Binding-site contacts:
Ligand atom C9 contacts residue LEU17 of chain 1.A at 3.6 Å (hydrophobic).
Ligand atom N16 contacts residue CYS91 of chain 1.A at 2.8 Å (h-bond).
Ligand atom C37 contacts residue LEU17 of chain 1.A at 3.7 Å (hydrophobic).
Ligand atom C4 contacts residue LEU17 of chain 1.A at 3.4 Å (hydrophobic).
Ligand atom C38 contacts residue CYS25 of chain 1.A at 3.6 Å (hydrophobic).
Ligand atom C31 contacts residue CYS25 of chain 1.A at 3.4 Å (hydrophobic).
Ligand atom C22 contacts residue CYS91 of chain 1.A at 3.6 Å (hydrophobic).
Ligand atom C12 contacts residue ARG15 of chain 1.A at 3.6 Å.
Ligand atom C22 contacts residue GLU89 of chain 1.A at 3.0 Å.
Ligand atom N2 contacts residue LEU17 of chain 1.A at 2.8 Å (h-bond).
Ligand atom C22 contacts residue ALA38 of chain 1.A at 3.6 Å (hydrophobic).
Ligand atom C32 contacts residue ALA38 of chain 1.A at 3.5 Å (hydrophobic).
Ligand atom C31 contacts residue LYS40 of chain 1.A at 3.6 Å.
Ligand atom O7 contacts residue ARG15 of chain 1.A at 2.6 Å (salt-bridge).
Ligand atom O7 contacts residue LYS94 of chain 1.A at 3.4 Å.
Ligand atom O11 contacts residue CYS91 of chain 1.A at 3.3 Å (h-bond).
Ligand atom C38 contacts residue LEU17 of chain 1.A at 3.6 Å (hydrophobic).
Ligand atom N23 contacts residue CYS91 of chain 1.A at 3.0 Å (h-bond).
Ligand atom C37 contacts residue CYS25 of chain 1.A at 3.6 Å (hydrophobic).
Ligand atom C25 contacts residue VAL72 of chain 1.A at 3.5 Å (hydrophobic).
Ligand atom C21 contacts residue PHE141 of chain 1.A at 3.6 Å (hydrophobic).
Ligand atom C5 contacts residue LEU17 of chain 1.A at 3.5 Å (hydrophobic).
Ligand atom N26 contacts residue LEU88 of chain 1.A at 3.5 Å.
Ligand atom C29 contacts residue PHE141 of chain 1.A at 3.5 Å (hydrophobic).
Ligand atom N27 contacts residue PHE141 of chain 1.A at 3.7 Å.
Ligand atom C20 contacts residue PHE141 of chain 1.A at 3.4 Å (hydrophobic).
Ligand atom C6 contacts residue ARG15 of chain 1.A at 3.3 Å.
Ligand atom C8 contacts residue LYS94 of chain 1.A at 3.5 Å.
Ligand atom N26 contacts residue VAL72 of chain 1.A at 3.4 Å.
Ligand atom C5 contacts residue LEU16 of chain 1.A at 3.3 Å (hydrophobic).
Ligand atom N33 contacts residue PHE141 of chain 1.A at 3.2 Å.
Ligand atom C34 contacts residue PHE141 of chain 1.A at 3.6 Å (hydrophobic).
Ligand atom C13 contacts residue CYS91 of chain 1.A at 3.6 Å (hydrophobic).
Ligand atom C3 contacts residue LEU17 of chain 1.A at 3.5 Å (hydrophobic).
Ligand atom C37 contacts residue GLY18 of chain 1.A at 3.5 Å.
Ligand atom C28 contacts residue PHE141 of chain 1.A at 3.5 Å (hydrophobic).
Ligand atom C9 contacts residue ARG15 of chain 1.A at 3.4 Å.
Ligand atom O11 contacts residue LEU90 of chain 1.A at 3.6 Å.
Ligand atom N27 contacts residue LEU88 of chain 1.A at 3.5 Å.
Ligand atom C18 contacts residue CYS91 of chain 1.A at 3.6 Å (hydrophobic).

This protein binds this small molecule.
Small molecule (SMILES): CC[C@@H]1C2NN=CN2c2cnc(Nc3ccc(C(=O)NC4CC4)cc3OC)nc2N1C1CCCC1

Sequence of chain 1.A:
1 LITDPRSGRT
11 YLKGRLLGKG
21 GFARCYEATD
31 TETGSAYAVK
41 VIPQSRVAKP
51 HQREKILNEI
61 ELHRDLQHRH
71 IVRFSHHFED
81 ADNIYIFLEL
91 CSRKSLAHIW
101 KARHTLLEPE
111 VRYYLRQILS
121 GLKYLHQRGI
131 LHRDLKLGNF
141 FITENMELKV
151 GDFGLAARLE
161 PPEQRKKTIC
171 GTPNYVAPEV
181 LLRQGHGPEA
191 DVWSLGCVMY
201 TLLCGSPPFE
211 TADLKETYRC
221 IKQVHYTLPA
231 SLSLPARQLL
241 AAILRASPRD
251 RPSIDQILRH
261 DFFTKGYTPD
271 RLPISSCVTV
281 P